Sequence of chain 28.B:
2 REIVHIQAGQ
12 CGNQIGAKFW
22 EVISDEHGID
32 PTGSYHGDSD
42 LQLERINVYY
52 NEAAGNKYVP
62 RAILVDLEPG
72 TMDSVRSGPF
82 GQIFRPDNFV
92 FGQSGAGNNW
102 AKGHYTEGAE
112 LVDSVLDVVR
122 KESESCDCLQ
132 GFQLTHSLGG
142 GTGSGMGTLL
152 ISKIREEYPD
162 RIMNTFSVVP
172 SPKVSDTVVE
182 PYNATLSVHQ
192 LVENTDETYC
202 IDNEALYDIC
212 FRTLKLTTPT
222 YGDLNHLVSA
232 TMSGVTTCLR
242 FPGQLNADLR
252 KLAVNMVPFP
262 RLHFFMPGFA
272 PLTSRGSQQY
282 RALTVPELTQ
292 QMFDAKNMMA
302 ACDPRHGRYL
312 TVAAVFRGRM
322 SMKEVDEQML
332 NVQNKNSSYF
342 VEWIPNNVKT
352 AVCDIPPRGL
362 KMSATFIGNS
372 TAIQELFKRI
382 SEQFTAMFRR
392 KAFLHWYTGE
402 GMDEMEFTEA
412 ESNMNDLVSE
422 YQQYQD

Binding-site contacts:
Ligand atom C2 contacts residue ASN204 of chain 28.B at 3.4 Å.
Ligand atom O3G contacts residue MG1 of chain 28.F at 2.5 Å.
Ligand atom C6 contacts residue TYR222 of chain 28.B at 3.7 Å (hydrophobic).
Ligand atom N3 contacts residue ASN204 of chain 28.B at 3.0 Å (h-bond).
Ligand atom N2 contacts residue ASN226 of chain 28.B at 2.9 Å (h-bond).
Ligand atom PG contacts residue MG1 of chain 28.F at 3.5 Å.
Ligand atom O3B contacts residue THR143 of chain 28.B at 3.1 Å (h-bond).
Ligand atom PB contacts residue GLY10 of chain 28.B at 3.9 Å.
Ligand atom O1B contacts residue MG1 of chain 28.F at 2.4 Å.
Ligand atom O6 contacts residue GLN15 of chain 28.B at 2.5 Å (h-bond).
Ligand atom N1 contacts residue TYR222 of chain 28.B at 3.2 Å.
Ligand atom O2B contacts residue GLY10 of chain 28.B at 3.2 Å.
Ligand atom O1A contacts residue GLN11 of chain 28.B at 3.1 Å.
Ligand atom C4' contacts residue SER138 of chain 28.B at 3.2 Å.
Ligand atom O3' contacts residue GLU181 of chain 28.B at 3.3 Å (salt-bridge).
Ligand atom O2A contacts residue GLN11 of chain 28.B at 3.5 Å (h-bond).
Ligand atom O2B contacts residue THR143 of chain 28.B at 2.7 Å (h-bond).
Ligand atom PB contacts residue MG1 of chain 28.F at 3.7 Å.
Ligand atom O2B contacts residue GLY144 of chain 28.B at 2.7 Å (h-bond).
Ligand atom O1B contacts residue GLN11 of chain 28.B at 3.2 Å (h-bond).
Ligand atom PG contacts residue GLY142 of chain 28.B at 3.9 Å.
Ligand atom O1G contacts residue THR143 of chain 28.B at 3.4 Å.
Ligand atom O2G contacts residue GLY142 of chain 28.B at 3.0 Å (h-bond).
Ligand atom O1G contacts residue ALA97 of chain 28.B at 3.0 Å (h-bond).
Ligand atom C6 contacts residue GLN15 of chain 28.B at 3.6 Å.
Ligand atom O2G contacts residue ASN99 of chain 28.B at 2.9 Å (h-bond).
Ligand atom C2 contacts residue ASN226 of chain 28.B at 3.6 Å.
Ligand atom PB contacts residue THR143 of chain 28.B at 3.3 Å.
Ligand atom O3B contacts residue MG1 of chain 28.F at 3.8 Å.
Ligand atom N3 contacts residue VAL169 of chain 28.B at 3.8 Å.
Ligand atom O6 contacts residue ASN226 of chain 28.B at 3.1 Å (h-bond).
Ligand atom C2 contacts residue TYR222 of chain 28.B at 3.5 Å (hydrophobic).
Ligand atom O1B contacts residue GLY10 of chain 28.B at 3.7 Å.
Ligand atom C6 contacts residue ASN226 of chain 28.B at 3.3 Å.
Ligand atom O2A contacts residue CYS12 of chain 28.B at 3.3 Å (h-bond).
Ligand atom O6 contacts residue TYR222 of chain 28.B at 3.8 Å.
Ligand atom O4' contacts residue SER138 of chain 28.B at 3.3 Å (h-bond).
Ligand atom O3B contacts residue GLY142 of chain 28.B at 3.5 Å (h-bond).
Ligand atom N2 contacts residue ASN204 of chain 28.B at 2.6 Å (h-bond).
Ligand atom N1 contacts residue ASN226 of chain 28.B at 2.7 Å (h-bond).

This protein binds this small molecule.
Small molecule (SMILES): Nc1nc2c(ncn2[C@@H]2O[C@H](CO[P](=O)(O)C[P](=O)(O)OP(=O)(O)O)[C@@H](O)[C@H]2O)c(=O)[nH]1